Sequence of chain 1.A:
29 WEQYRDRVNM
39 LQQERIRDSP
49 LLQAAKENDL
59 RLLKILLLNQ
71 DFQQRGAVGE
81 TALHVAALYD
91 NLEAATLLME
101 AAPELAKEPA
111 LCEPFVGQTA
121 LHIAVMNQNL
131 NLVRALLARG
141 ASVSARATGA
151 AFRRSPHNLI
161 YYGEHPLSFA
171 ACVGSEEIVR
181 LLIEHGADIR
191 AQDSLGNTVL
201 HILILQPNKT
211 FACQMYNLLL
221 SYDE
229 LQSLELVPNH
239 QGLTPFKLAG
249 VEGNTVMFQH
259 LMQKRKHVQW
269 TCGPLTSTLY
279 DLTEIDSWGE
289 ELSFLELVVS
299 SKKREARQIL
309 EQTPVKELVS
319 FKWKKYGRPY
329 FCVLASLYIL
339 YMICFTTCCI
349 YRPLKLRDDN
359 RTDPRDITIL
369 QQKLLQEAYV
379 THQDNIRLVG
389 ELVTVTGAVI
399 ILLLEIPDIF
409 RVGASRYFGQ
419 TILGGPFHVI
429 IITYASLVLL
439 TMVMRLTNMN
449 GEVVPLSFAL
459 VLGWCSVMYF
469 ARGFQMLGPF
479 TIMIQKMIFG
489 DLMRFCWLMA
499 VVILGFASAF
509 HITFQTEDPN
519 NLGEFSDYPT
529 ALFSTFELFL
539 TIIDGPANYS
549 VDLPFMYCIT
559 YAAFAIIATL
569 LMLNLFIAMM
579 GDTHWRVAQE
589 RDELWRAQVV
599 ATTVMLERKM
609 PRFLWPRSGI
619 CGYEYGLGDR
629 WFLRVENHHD

Binding-site contacts:
Ligand atom C24 contacts residue ALA561 of chain 1.A at 3.7 Å (hydrophobic).
Ligand atom C21 contacts residue CYS463 of chain 1.B at 3.9 Å (hydrophobic).
Ligand atom C19 contacts residue PHE425 of chain 1.B at 3.2 Å (hydrophobic).
Ligand atom C1 contacts residue MET466 of chain 1.B at 3.9 Å (hydrophobic).
Ligand atom C7 contacts residue ILE428 of chain 1.B at 3.6 Å (hydrophobic).
Ligand atom C23 contacts residue ALA561 of chain 1.A at 4.0 Å (hydrophobic).
Ligand atom C11 contacts residue MET466 of chain 1.B at 4.0 Å (hydrophobic).
Ligand atom C4 contacts residue PRO424 of chain 1.B at 3.9 Å (hydrophobic).
Ligand atom C26 contacts residue PHE456 of chain 1.B at 3.4 Å (hydrophobic).
Ligand atom C19 contacts residue ILE428 of chain 1.B at 3.9 Å (hydrophobic).
Ligand atom O1 contacts residue GLN483 of chain 1.B at 2.8 Å (h-bond).
Ligand atom C23 contacts residue VAL459 of chain 1.B at 3.6 Å (hydrophobic).
Ligand atom C26 contacts residue VAL459 of chain 1.B at 3.7 Å (hydrophobic).
Ligand atom C27 contacts residue ILE557 of chain 1.A at 4.0 Å (hydrophobic).
Ligand atom C1 contacts residue ILE482 of chain 1.B at 3.9 Å (hydrophobic).
Ligand atom C20 contacts residue VAL459 of chain 1.B at 4.0 Å (hydrophobic).
Ligand atom C6 contacts residue PHE487 of chain 1.B at 3.6 Å (hydrophobic).
Ligand atom C2 contacts residue THR479 of chain 1.B at 3.5 Å.
Ligand atom O1 contacts residue PHE425 of chain 1.B at 3.7 Å.
Ligand atom C8 contacts residue ILE428 of chain 1.B at 4.0 Å (hydrophobic).
Ligand atom C27 contacts residue PHE456 of chain 1.B at 3.3 Å (hydrophobic).
Ligand atom C21 contacts residue PHE504 of chain 1.A at 3.7 Å (hydrophobic).
Ligand atom C6 contacts residue PRO424 of chain 1.B at 3.7 Å (hydrophobic).
Ligand atom C18 contacts residue LEU460 of chain 1.B at 3.8 Å (hydrophobic).
Ligand atom C12 contacts residue CYS463 of chain 1.B at 3.8 Å (hydrophobic).
Ligand atom O1 contacts residue THR479 of chain 1.B at 3.0 Å (h-bond).
Ligand atom C3 contacts residue PHE425 of chain 1.B at 4.1 Å (hydrophobic).
Ligand atom C11 contacts residue CYS463 of chain 1.B at 4.0 Å (hydrophobic).
Ligand atom C3 contacts residue GLN483 of chain 1.B at 3.3 Å.
Ligand atom C3 contacts residue THR479 of chain 1.B at 3.5 Å.
Ligand atom C21 contacts residue VAL459 of chain 1.B at 3.4 Å (hydrophobic).
Ligand atom C9 contacts residue ILE486 of chain 1.B at 4.0 Å (hydrophobic).
Ligand atom C18 contacts residue CYS463 of chain 1.B at 4.0 Å (hydrophobic).
Ligand atom C2 contacts residue PHE425 of chain 1.B at 3.7 Å (hydrophobic).
Ligand atom C6 contacts residue ILE428 of chain 1.B at 4.0 Å (hydrophobic).
Ligand atom C4 contacts residue PHE425 of chain 1.B at 4.0 Å (hydrophobic).
Ligand atom C19 contacts residue MET466 of chain 1.B at 3.9 Å (hydrophobic).
Ligand atom C19 contacts residue CYS463 of chain 1.B at 4.0 Å (hydrophobic).
Ligand atom C18 contacts residue ILE428 of chain 1.B at 3.4 Å (hydrophobic).
Ligand atom C25 contacts residue ALA561 of chain 1.A at 4.0 Å (hydrophobic).

Sequence of chain 1.B:
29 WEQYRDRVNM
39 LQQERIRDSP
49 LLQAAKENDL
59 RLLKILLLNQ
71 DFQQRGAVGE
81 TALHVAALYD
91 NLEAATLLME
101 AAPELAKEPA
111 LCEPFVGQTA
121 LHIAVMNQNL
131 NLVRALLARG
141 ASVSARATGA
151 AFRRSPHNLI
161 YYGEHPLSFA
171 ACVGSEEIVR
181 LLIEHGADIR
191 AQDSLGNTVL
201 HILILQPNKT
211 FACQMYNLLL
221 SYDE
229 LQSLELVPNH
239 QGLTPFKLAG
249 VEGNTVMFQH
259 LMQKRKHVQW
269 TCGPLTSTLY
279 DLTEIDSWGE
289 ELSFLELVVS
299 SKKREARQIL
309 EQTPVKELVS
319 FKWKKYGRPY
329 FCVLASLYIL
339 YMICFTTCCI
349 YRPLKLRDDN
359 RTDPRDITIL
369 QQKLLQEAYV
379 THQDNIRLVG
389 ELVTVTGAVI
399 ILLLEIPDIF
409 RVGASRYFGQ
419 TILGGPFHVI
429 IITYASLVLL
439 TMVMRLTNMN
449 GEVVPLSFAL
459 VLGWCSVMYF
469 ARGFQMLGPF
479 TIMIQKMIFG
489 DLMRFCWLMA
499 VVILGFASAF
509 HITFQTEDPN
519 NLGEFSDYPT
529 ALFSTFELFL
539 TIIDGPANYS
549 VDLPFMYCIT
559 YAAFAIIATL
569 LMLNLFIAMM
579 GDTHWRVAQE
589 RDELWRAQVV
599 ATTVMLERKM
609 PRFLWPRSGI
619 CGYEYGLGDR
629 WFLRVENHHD

This protein binds this small molecule.
Small molecule (SMILES): CC(C)[C@@H](C)/C=C/[C@@H](C)[C@H]1CC[C@H]2C3=CC=C4C[C@@H](O)CC[C@]4(C)[C@H]3CC[C@]12C